The protein below binds the small molecule below.
Small molecule (SMILES): CC(=O)N[C@H]1[C@H](O[C@H]2[C@H](O)[C@@H](NC(C)=O)CO[C@@H]2CO)O[C@H](CO)[C@@H](O)[C@@H]1O

Sequence of chain 6.D:
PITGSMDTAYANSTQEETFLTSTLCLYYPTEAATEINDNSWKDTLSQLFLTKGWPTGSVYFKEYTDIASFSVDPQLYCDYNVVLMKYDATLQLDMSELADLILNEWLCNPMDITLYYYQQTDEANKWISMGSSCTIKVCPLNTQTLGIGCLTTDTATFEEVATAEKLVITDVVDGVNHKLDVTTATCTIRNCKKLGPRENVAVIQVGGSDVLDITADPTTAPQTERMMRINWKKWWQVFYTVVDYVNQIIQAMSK

Binding-site contacts:
Ligand atom O7 contacts residue ASN12 of chain 6.D at 3.6 Å.
Ligand atom C5 contacts residue ASN12 of chain 6.D at 4.1 Å.
Ligand atom O5 contacts residue ASN12 of chain 6.D at 2.7 Å (h-bond).
Ligand atom N2 contacts residue ASN12 of chain 6.D at 3.8 Å.
Ligand atom C1 contacts residue ASN12 of chain 6.D at 2.2 Å.
Ligand atom C7 contacts residue ASN12 of chain 6.D at 3.9 Å.
Ligand atom C2 contacts residue ASN12 of chain 6.D at 3.3 Å.